The protein below binds the small molecule below.
Small molecule (SMILES): CC(=O)N[C@H]1[C@H](O[C@H]2[C@H](O)[C@@H](NC(C)=O)CO[C@@H]2CO)O[C@H](CO)[C@@H](O)[C@@H]1O

Sequence of chain 1.A:
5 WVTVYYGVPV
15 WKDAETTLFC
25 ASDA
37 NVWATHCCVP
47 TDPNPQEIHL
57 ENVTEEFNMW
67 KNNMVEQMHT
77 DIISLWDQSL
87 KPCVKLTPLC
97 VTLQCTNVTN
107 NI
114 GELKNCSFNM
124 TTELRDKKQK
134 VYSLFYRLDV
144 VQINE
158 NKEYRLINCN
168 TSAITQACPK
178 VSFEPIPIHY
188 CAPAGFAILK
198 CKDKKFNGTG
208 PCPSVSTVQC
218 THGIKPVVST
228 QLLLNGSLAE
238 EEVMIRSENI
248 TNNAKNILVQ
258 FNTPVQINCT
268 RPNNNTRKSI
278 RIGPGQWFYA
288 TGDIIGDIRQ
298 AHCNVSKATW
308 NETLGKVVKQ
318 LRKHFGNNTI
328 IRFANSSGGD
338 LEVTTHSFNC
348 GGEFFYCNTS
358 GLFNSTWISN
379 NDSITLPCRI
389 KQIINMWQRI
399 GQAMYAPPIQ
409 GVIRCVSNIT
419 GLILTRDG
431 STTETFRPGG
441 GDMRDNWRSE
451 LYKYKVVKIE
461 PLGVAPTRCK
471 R

Binding-site contacts:
Ligand atom O7 contacts residue ASN58 of chain 1.A at 3.6 Å.
Ligand atom C3 contacts residue ASN58 of chain 1.A at 3.8 Å.
Ligand atom C7 contacts residue ASN58 of chain 1.A at 3.2 Å.
Ligand atom O5 contacts residue ASN58 of chain 1.A at 2.4 Å (h-bond).
Ligand atom C8 contacts residue ASN58 of chain 1.A at 3.1 Å.
Ligand atom N2 contacts residue ASN58 of chain 1.A at 2.9 Å (h-bond).
Ligand atom C7 contacts residue GLU57 of chain 1.A at 3.7 Å.
Ligand atom C2 contacts residue ASN58 of chain 1.A at 2.5 Å.
Ligand atom C8 contacts residue GLU57 of chain 1.A at 4.0 Å.
Ligand atom C5 contacts residue ASN58 of chain 1.A at 3.7 Å.
Ligand atom C4 contacts residue ASN58 of chain 1.A at 4.2 Å.
Ligand atom C1 contacts residue ASN58 of chain 1.A at 1.4 Å.
Ligand atom O7 contacts residue GLU57 of chain 1.A at 2.9 Å (salt-bridge).